This protein binds this small molecule.
Small molecule (SMILES): [H]/N=C(/N)c1ccc(C2=NO[C@H](CN3CCN(CC(=O)O)CC3)C2)cc1

Sequence of chain 1.C:
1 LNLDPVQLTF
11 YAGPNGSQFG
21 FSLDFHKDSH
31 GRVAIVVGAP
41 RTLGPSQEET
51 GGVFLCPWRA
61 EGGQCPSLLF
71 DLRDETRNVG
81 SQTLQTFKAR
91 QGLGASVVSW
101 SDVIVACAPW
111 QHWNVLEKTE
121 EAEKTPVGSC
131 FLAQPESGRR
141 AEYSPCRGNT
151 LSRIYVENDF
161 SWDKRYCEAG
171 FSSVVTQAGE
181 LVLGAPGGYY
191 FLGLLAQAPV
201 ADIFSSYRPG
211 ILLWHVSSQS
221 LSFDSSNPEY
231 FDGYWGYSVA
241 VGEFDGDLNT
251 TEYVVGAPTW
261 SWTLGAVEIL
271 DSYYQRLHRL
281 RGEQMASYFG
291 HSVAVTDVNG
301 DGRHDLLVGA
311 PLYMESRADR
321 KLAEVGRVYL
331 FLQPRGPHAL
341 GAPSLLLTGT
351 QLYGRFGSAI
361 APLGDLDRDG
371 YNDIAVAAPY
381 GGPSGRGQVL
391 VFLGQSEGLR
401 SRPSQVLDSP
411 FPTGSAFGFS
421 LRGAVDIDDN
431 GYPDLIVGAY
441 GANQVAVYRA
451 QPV

Sequence of chain 1.D:
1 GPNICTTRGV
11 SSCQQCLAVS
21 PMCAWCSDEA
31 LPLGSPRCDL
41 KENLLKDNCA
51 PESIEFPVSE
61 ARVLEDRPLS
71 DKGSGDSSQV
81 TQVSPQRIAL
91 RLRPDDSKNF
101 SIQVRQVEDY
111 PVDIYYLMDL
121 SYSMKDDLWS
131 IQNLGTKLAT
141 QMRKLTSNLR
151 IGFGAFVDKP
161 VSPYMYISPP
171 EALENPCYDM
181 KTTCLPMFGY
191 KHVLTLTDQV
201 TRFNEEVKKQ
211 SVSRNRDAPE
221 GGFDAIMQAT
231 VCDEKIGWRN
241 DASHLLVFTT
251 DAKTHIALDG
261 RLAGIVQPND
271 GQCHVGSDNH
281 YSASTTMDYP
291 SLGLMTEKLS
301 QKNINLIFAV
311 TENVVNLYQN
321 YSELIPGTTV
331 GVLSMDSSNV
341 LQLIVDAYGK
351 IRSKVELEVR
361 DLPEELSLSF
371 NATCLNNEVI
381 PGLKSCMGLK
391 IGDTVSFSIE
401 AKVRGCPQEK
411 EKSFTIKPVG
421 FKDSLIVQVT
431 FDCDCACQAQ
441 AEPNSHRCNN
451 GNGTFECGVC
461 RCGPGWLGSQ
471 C

Binding-site contacts:
Ligand atom N01 contacts residue LEU192 of chain 1.C at 3.7 Å.
Ligand atom C22 contacts residue ASN215 of chain 1.D at 3.4 Å.
Ligand atom O24 contacts residue ASN215 of chain 1.D at 3.0 Å (h-bond).
Ligand atom O12 contacts residue ALA218 of chain 1.D at 3.5 Å.
Ligand atom C08 contacts residue TYR190 of chain 1.C at 3.5 Å (hydrophobic).
Ligand atom C23 contacts residue MN1 of chain 1.JA at 3.4 Å.
Ligand atom N03 contacts residue PHE231 of chain 1.C at 3.4 Å.
Ligand atom O25 contacts residue GLU220 of chain 1.D at 3.2 Å (salt-bridge).
Ligand atom C02 contacts residue SER225 of chain 1.C at 3.8 Å.
Ligand atom C09 contacts residue TYR190 of chain 1.C at 3.6 Å (hydrophobic).
Ligand atom C18 contacts residue ASN215 of chain 1.D at 3.4 Å.
Ligand atom C14 contacts residue TYR190 of chain 1.C at 3.7 Å (hydrophobic).
Ligand atom C04 contacts residue LEU192 of chain 1.C at 3.9 Å (hydrophobic).
Ligand atom C05 contacts residue PHE231 of chain 1.C at 3.7 Å (hydrophobic).
Ligand atom N01 contacts residue ASP224 of chain 1.C at 2.9 Å (salt-bridge).
Ligand atom O24 contacts residue MN1 of chain 1.JA at 3.8 Å.
Ligand atom O25 contacts residue MN1 of chain 1.JA at 2.2 Å.
Ligand atom C02 contacts residue LEU192 of chain 1.C at 3.7 Å (hydrophobic).
Ligand atom N11 contacts residue TYR190 of chain 1.C at 3.8 Å.
Ligand atom N01 contacts residue TYR189 of chain 1.C at 3.1 Å (h-bond).
Ligand atom C02 contacts residue ASP224 of chain 1.C at 3.9 Å.
Ligand atom O25 contacts residue ASN215 of chain 1.D at 3.4 Å (h-bond).
Ligand atom O12 contacts residue TYR190 of chain 1.C at 3.9 Å.
Ligand atom C13 contacts residue TYR190 of chain 1.C at 3.6 Å (hydrophobic).
Ligand atom C23 contacts residue SER121 of chain 1.D at 3.7 Å.
Ligand atom C07 contacts residue TYR190 of chain 1.C at 3.7 Å (hydrophobic).
Ligand atom C18 contacts residue ARG216 of chain 1.D at 3.6 Å.
Ligand atom O24 contacts residue TYR122 of chain 1.D at 3.2 Å (h-bond).
Ligand atom C05 contacts residue LEU192 of chain 1.C at 3.6 Å (hydrophobic).
Ligand atom N03 contacts residue SER225 of chain 1.C at 2.9 Å (h-bond).
Ligand atom N03 contacts residue ASP224 of chain 1.C at 4.0 Å.
Ligand atom O24 contacts residue SER121 of chain 1.D at 3.1 Å.
Ligand atom O24 contacts residue ARG214 of chain 1.D at 3.7 Å.
Ligand atom C10 contacts residue TYR190 of chain 1.C at 3.6 Å (hydrophobic).
Ligand atom C23 contacts residue TYR122 of chain 1.D at 3.7 Å (hydrophobic).
Ligand atom C23 contacts residue ASN215 of chain 1.D at 3.3 Å.
Ligand atom C09 contacts residue PHE160 of chain 1.C at 3.6 Å (hydrophobic).
Ligand atom C17 contacts residue ARG216 of chain 1.D at 3.5 Å.
Ligand atom C08 contacts residue PHE160 of chain 1.C at 3.8 Å (hydrophobic).
Ligand atom O25 contacts residue SER121 of chain 1.D at 3.5 Å.